Binding-site contacts:
Ligand atom O9 contacts residue GLU196 of chain 1.B at 2.7 Å (salt-bridge).
Ligand atom O9 contacts residue ARG144 of chain 1.B at 3.5 Å (salt-bridge).
Ligand atom C6 contacts residue GLU197 of chain 1.B at 3.7 Å.
Ligand atom O6 contacts residue TYR321 of chain 1.B at 3.0 Å (h-bond).
Ligand atom C6 contacts residue TYR321 of chain 1.B at 3.8 Å (hydrophobic).
Ligand atom O10 contacts residue ASP70 of chain 1.B at 3.5 Å.
Ligand atom C8 contacts residue ARG212 of chain 1.B at 3.8 Å.
Ligand atom NH2 contacts residue ASP70 of chain 1.B at 3.0 Å (salt-bridge).
Ligand atom C9 contacts residue SER166 of chain 1.B at 3.5 Å.
Ligand atom C3 contacts residue ASP70 of chain 1.B at 3.4 Å.
Ligand atom O8 contacts residue ARG212 of chain 1.B at 3.3 Å (salt-bridge).
Ligand atom C8 contacts residue GLU196 of chain 1.B at 3.5 Å.
Ligand atom O1B contacts residue ARG37 of chain 1.B at 2.8 Å (salt-bridge).
Ligand atom C9 contacts residue ASN214 of chain 1.B at 3.7 Å.
Ligand atom NH1 contacts residue GLU147 of chain 1.B at 3.1 Å (salt-bridge).
Ligand atom O1A contacts residue ARG212 of chain 1.B at 3.2 Å (salt-bridge).
Ligand atom O10 contacts residue ARG71 of chain 1.B at 2.9 Å (salt-bridge).
Ligand atom C1 contacts residue ARG287 of chain 1.B at 3.5 Å.
Ligand atom CZ contacts residue TRP98 of chain 1.B at 3.3 Å (hydrophobic).
Ligand atom NH2 contacts residue TRP98 of chain 1.B at 2.8 Å (h-bond).
Ligand atom NH2 contacts residue ARG75 of chain 1.B at 3.2 Å (salt-bridge).
Ligand atom C4 contacts residue ASP70 of chain 1.B at 3.5 Å.
Ligand atom O6 contacts residue ARG212 of chain 1.B at 3.5 Å (salt-bridge).
Ligand atom O1A contacts residue ARG287 of chain 1.B at 2.8 Å (salt-bridge).
Ligand atom C3 contacts residue GLU38 of chain 1.B at 3.4 Å.
Ligand atom C1 contacts residue TYR321 of chain 1.B at 2.9 Å (hydrophobic).
Ligand atom NE contacts residue ASP70 of chain 1.B at 3.0 Å (salt-bridge).
Ligand atom CZ contacts residue GLU38 of chain 1.B at 3.5 Å.
Ligand atom NH1 contacts residue TRP98 of chain 1.B at 3.1 Å (h-bond).
Ligand atom C11 contacts residue TRP98 of chain 1.B at 3.6 Å (hydrophobic).
Ligand atom C3 contacts residue TYR321 of chain 1.B at 3.0 Å (hydrophobic).
Ligand atom C9 contacts residue GLU196 of chain 1.B at 3.2 Å.
Ligand atom C4 contacts residue GLU38 of chain 1.B at 3.8 Å.
Ligand atom O1B contacts residue ARG287 of chain 1.B at 3.0 Å (salt-bridge).
Ligand atom NE contacts residue GLU38 of chain 1.B at 3.4 Å (salt-bridge).
Ligand atom O1A contacts residue TYR321 of chain 1.B at 3.2 Å (h-bond).
Ligand atom O9 contacts residue SER166 of chain 1.B at 3.2 Å.
Ligand atom C2 contacts residue TYR321 of chain 1.B at 2.8 Å (hydrophobic).
Ligand atom O1B contacts residue TYR321 of chain 1.B at 3.4 Å (h-bond).
Ligand atom O8 contacts residue GLU196 of chain 1.B at 2.7 Å (salt-bridge).

A protein and the small-molecule ligand that binds it are described below.
Small molecule (SMILES): [H]/N=C(\N)N[C@H]1C=C(C(=O)O)O[C@@H]([C@H](O)[C@H](O)CO)[C@@H]1NC(C)=O

Sequence of chain 1.B:
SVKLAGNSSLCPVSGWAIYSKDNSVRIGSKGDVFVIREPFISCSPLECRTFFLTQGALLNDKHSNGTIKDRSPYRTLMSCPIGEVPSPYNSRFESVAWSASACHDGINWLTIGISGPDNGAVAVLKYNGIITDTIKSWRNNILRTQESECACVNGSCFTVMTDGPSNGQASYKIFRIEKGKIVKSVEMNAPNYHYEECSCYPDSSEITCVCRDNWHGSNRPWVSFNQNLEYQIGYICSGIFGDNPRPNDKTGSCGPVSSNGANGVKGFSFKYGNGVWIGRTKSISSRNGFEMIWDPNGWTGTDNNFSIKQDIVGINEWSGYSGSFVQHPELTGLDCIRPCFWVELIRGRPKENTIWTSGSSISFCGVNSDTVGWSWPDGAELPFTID